Binding-site contacts:
Ligand atom OG1 contacts residue GLU24 of chain 1.A at 2.6 Å (salt-bridge).
Ligand atom N contacts residue ASP47 of chain 1.A at 2.7 Å (salt-bridge).
Ligand atom NE contacts residue GLU37 of chain 1.A at 3.5 Å (salt-bridge).
Ligand atom CG2 contacts residue ASP47 of chain 1.A at 3.2 Å.
Ligand atom CD contacts residue GLU59 of chain 1.A at 3.2 Å.
Ligand atom N contacts residue ASP47 of chain 1.A at 3.5 Å (salt-bridge).
Ligand atom O contacts residue GLU59 of chain 1.A at 2.7 Å (salt-bridge).
Ligand atom CE contacts residue SER51 of chain 1.A at 3.4 Å.
Ligand atom N contacts residue GLN27 of chain 1.A at 2.8 Å (h-bond).
Ligand atom CB contacts residue ASP47 of chain 1.A at 3.4 Å.
Ligand atom NH1 contacts residue VAL42 of chain 1.A at 2.9 Å (h-bond).
Ligand atom CZ contacts residue GLU37 of chain 1.A at 3.1 Å.
Ligand atom NH2 contacts residue GLU24 of chain 1.A at 2.7 Å (salt-bridge).
Ligand atom CZ contacts residue GLU24 of chain 1.A at 3.5 Å.
Ligand atom NH2 contacts residue GLU45 of chain 1.A at 3.2 Å (salt-bridge).
Ligand atom CD contacts residue ASP21 of chain 1.A at 3.5 Å.
Ligand atom CE contacts residue ASN56 of chain 1.A at 3.5 Å.
Ligand atom NZ contacts residue SER51 of chain 1.A at 2.9 Å (h-bond).
Ligand atom N contacts residue ASP29 of chain 1.A at 3.0 Å (salt-bridge).
Ligand atom NH2 contacts residue GLU37 of chain 1.A at 2.8 Å (salt-bridge).
Ligand atom CA contacts residue GLU59 of chain 1.A at 3.5 Å.
Ligand atom CD contacts residue GLU45 of chain 1.A at 3.5 Å.
Ligand atom O contacts residue GLN27 of chain 1.A at 3.2 Å (h-bond).
Ligand atom NH1 contacts residue ASP21 of chain 1.A at 3.1 Å (salt-bridge).
Ligand atom CB contacts residue GLU24 of chain 1.A at 3.4 Å.
Ligand atom NH1 contacts residue GLU37 of chain 1.A at 3.0 Å (salt-bridge).
Ligand atom NH2 contacts residue VAL42 of chain 1.A at 3.3 Å (h-bond).
Ligand atom N contacts residue SER57 of chain 1.A at 3.0 Å (h-bond).
Ligand atom CB contacts residue GLU59 of chain 1.A at 3.4 Å.
Ligand atom NZ contacts residue SER54 of chain 1.A at 3.1 Å (h-bond).
Ligand atom CZ contacts residue VAL42 of chain 1.A at 3.5 Å (hydrophobic).
Ligand atom NZ contacts residue ASN56 of chain 1.A at 3.1 Å (h-bond).
Ligand atom CA contacts residue ASP29 of chain 1.A at 3.4 Å.
Ligand atom OE1 contacts residue GLU45 of chain 1.A at 2.7 Å (salt-bridge).
Ligand atom O contacts residue THR58 of chain 1.A at 3.3 Å.
Ligand atom CE contacts residue THR58 of chain 1.A at 3.5 Å.
Ligand atom CB contacts residue ASP47 of chain 1.A at 3.3 Å.
Ligand atom N contacts residue GLU59 of chain 1.A at 2.8 Å (salt-bridge).
Ligand atom CG2 contacts residue SER57 of chain 1.A at 3.5 Å.
Ligand atom N contacts residue GLU24 of chain 1.A at 3.0 Å (salt-bridge).

Sequence of chain 1.A:
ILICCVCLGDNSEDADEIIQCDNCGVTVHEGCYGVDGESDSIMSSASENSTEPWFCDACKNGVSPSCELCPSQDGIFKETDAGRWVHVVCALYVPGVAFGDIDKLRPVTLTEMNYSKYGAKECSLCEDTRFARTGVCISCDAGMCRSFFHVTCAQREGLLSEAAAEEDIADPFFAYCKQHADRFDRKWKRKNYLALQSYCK

A protein and the small-molecule ligand that binds it are described below.
Small molecule (SMILES): C[C@H](N)C(=O)N[C@@H](CCCN=C(N)N)C(=O)N[C@H](C(=O)N[C@@H](CCCCN)C(=O)N[C@@H](CCC(N)=O)C(=O)N[C@H](C(=O)N[C@@H](C)C(=O)N[C@@H](CCCN=C(N)N)C(=O)N[C@H](C=O)CCCCN)[C@@H](C)O)[C@@H](C)O